Sequence of chain 1.M:
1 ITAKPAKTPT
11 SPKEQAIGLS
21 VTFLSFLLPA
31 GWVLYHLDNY

Sequence of chain 1.D:
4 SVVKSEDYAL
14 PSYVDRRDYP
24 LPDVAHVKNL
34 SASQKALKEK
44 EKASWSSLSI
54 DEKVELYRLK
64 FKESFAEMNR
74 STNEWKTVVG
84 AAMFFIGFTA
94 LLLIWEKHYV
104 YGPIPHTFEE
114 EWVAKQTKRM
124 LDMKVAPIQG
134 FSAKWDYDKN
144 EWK

Sequence of chain 1.L:
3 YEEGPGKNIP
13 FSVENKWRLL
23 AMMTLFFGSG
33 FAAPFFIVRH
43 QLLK

The protein below binds the small molecule below.
Small molecule (SMILES): CCCCCCCCCCO[C@@H]1O[C@H](CO)[C@@H](O[C@H]2O[C@H](CO)[C@@H](O)[C@H](O)[C@H]2O)[C@H](O)[C@H]1O

Binding-site contacts:
Ligand atom C22 contacts residue TRP98 of chain 1.D at 3.4 Å (hydrophobic).
Ligand atom C6 contacts residue TRP98 of chain 1.D at 4.0 Å (hydrophobic).
Ligand atom C34 contacts residue PHE459 of chain 1.A at 4.1 Å (hydrophobic).
Ligand atom C1 contacts residue TRP32 of chain 1.M at 3.6 Å (hydrophobic).
Ligand atom O61 contacts residue TYR102 of chain 1.D at 3.7 Å.
Ligand atom C31 contacts residue TRP98 of chain 1.D at 3.8 Å (hydrophobic).
Ligand atom C19 contacts residue LEU27 of chain 1.M at 3.6 Å (hydrophobic).
Ligand atom C25 contacts residue TRP98 of chain 1.D at 3.7 Å (hydrophobic).
Ligand atom O55 contacts residue TRP32 of chain 1.M at 3.2 Å.
Ligand atom C18 contacts residue LEU28 of chain 1.M at 3.8 Å (hydrophobic).
Ligand atom O5 contacts residue TRP98 of chain 1.D at 3.2 Å.
Ligand atom C40 contacts residue LEU462 of chain 1.A at 4.0 Å (hydrophobic).
Ligand atom C11 contacts residue TYR35 of chain 1.M at 3.8 Å (hydrophobic).
Ligand atom C40 contacts residue ALA30 of chain 1.M at 3.8 Å (hydrophobic).
Ligand atom C22 contacts residue LEU27 of chain 1.M at 4.0 Å (hydrophobic).
Ligand atom C1 contacts residue LEU28 of chain 1.M at 4.0 Å (hydrophobic).
Ligand atom C22 contacts residue GLY31 of chain 1.M at 4.0 Å.
Ligand atom O49 contacts residue LEU28 of chain 1.M at 2.9 Å (h-bond).
Ligand atom O16 contacts residue LEU28 of chain 1.M at 4.0 Å.
Ligand atom C43 contacts residue PHE37 of chain 1.L at 4.1 Å (hydrophobic).
Ligand atom C10 contacts residue TYR35 of chain 1.M at 3.4 Å (hydrophobic).
Ligand atom C43 contacts residue LEU34 of chain 1.M at 4.0 Å (hydrophobic).
Ligand atom O3 contacts residue HIS36 of chain 1.M at 3.6 Å.
Ligand atom C18 contacts residue TRP98 of chain 1.D at 4.1 Å (hydrophobic).
Ligand atom C37 contacts residue LEU34 of chain 1.M at 4.1 Å (hydrophobic).
Ligand atom O16 contacts residue LEU27 of chain 1.M at 4.0 Å.
Ligand atom C37 contacts residue ALA30 of chain 1.M at 3.8 Å (hydrophobic).
Ligand atom C5 contacts residue TYR35 of chain 1.M at 3.9 Å (hydrophobic).
Ligand atom C57 contacts residue TRP98 of chain 1.D at 3.6 Å (hydrophobic).
Ligand atom C9 contacts residue TYR35 of chain 1.M at 3.9 Å (hydrophobic).
Ligand atom C1 contacts residue GLY31 of chain 1.M at 3.8 Å.
Ligand atom O6 contacts residue TYR35 of chain 1.M at 2.9 Å (h-bond).
Ligand atom O49 contacts residue GLY31 of chain 1.M at 4.1 Å.
Ligand atom O16 contacts residue GLY31 of chain 1.M at 3.6 Å.
Ligand atom O16 contacts residue TRP98 of chain 1.D at 3.8 Å.
Ligand atom O49 contacts residue TRP32 of chain 1.M at 3.5 Å (h-bond).
Ligand atom O1 contacts residue TYR35 of chain 1.M at 3.1 Å.
Ligand atom O61 contacts residue TRP98 of chain 1.D at 2.9 Å (h-bond).
Ligand atom C34 contacts residue LEU27 of chain 1.M at 3.9 Å (hydrophobic).
Ligand atom C28 contacts residue LEU27 of chain 1.M at 3.7 Å (hydrophobic).

Sequence of chain 1.A:
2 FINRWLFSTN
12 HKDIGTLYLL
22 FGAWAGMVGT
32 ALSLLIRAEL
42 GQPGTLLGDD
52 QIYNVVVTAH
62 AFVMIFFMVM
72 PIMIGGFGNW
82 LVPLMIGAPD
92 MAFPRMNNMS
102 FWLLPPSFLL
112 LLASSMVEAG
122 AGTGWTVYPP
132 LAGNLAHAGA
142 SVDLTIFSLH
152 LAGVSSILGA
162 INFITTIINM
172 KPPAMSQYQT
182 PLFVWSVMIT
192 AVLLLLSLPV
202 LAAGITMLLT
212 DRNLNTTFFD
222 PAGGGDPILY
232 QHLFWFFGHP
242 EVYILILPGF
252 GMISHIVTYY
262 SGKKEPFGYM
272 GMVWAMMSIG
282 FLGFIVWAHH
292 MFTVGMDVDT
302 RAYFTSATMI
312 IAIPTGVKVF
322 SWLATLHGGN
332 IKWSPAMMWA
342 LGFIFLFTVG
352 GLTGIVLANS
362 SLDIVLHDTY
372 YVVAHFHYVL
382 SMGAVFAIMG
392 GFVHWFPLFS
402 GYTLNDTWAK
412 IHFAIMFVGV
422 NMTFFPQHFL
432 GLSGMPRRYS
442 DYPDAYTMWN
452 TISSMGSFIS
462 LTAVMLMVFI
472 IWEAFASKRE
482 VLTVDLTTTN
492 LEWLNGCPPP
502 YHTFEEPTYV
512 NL